A small-molecule ligand and the protein it binds are described below.
Small molecule (SMILES): NCC(=O)O

Sequence of chain 1.B:
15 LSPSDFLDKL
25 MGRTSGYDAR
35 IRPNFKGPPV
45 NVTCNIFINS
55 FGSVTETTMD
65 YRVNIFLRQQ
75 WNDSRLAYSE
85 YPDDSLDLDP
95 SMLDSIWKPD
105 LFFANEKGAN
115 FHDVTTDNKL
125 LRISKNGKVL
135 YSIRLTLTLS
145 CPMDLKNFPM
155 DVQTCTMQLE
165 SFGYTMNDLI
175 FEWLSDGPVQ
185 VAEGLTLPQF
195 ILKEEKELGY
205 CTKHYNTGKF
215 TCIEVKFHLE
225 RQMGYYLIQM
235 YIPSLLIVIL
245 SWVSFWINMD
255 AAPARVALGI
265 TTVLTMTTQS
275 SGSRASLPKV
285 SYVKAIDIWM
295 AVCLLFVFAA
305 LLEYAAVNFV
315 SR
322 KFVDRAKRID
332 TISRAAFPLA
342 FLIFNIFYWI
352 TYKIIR

Sequence of chain 1.A:
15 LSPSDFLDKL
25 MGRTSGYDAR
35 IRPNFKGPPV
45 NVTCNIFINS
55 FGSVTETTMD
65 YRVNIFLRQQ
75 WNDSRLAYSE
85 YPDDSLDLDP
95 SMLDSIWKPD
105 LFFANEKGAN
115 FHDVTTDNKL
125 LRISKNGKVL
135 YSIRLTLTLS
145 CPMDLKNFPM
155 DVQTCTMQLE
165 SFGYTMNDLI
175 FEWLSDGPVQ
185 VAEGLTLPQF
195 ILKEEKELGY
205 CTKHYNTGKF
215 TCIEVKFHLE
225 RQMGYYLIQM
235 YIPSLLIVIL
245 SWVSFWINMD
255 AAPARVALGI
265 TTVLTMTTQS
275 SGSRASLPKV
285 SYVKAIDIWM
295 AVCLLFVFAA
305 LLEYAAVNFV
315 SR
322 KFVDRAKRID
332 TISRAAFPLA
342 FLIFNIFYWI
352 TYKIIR

Binding-site contacts:
Ligand atom CA contacts residue PHE166 of chain 1.A at 3.4 Å (hydrophobic).
Ligand atom C contacts residue LEU124 of chain 1.B at 3.9 Å (hydrophobic).
Ligand atom CA contacts residue PHE214 of chain 1.A at 3.5 Å (hydrophobic).
Ligand atom O contacts residue SER136 of chain 1.B at 3.0 Å (h-bond).
Ligand atom N contacts residue PHE166 of chain 1.A at 3.2 Å.
Ligand atom N contacts residue PHE214 of chain 1.A at 3.5 Å.
Ligand atom N contacts residue PHE70 of chain 1.B at 4.1 Å.
Ligand atom OXT contacts residue LEU124 of chain 1.B at 3.4 Å.
Ligand atom O contacts residue ARG72 of chain 1.B at 2.6 Å (salt-bridge).
Ligand atom C contacts residue THR211 of chain 1.A at 4.4 Å.
Ligand atom O contacts residue PHE166 of chain 1.A at 4.5 Å.
Ligand atom C contacts residue PHE214 of chain 1.A at 4.1 Å (hydrophobic).
Ligand atom CA contacts residue LEU124 of chain 1.B at 3.5 Å (hydrophobic).
Ligand atom OXT contacts residue THR211 of chain 1.A at 3.2 Å.
Ligand atom C contacts residue SER136 of chain 1.B at 3.3 Å.
Ligand atom CA contacts residue SER136 of chain 1.B at 3.6 Å.
Ligand atom C contacts residue PHE166 of chain 1.A at 4.5 Å (hydrophobic).
Ligand atom N contacts residue TYR209 of chain 1.A at 3.7 Å.
Ligand atom OXT contacts residue SER136 of chain 1.B at 3.9 Å.
Ligand atom C contacts residue ARG72 of chain 1.B at 3.3 Å.
Ligand atom O contacts residue PHE70 of chain 1.B at 3.7 Å.
Ligand atom OXT contacts residue ARG72 of chain 1.B at 3.2 Å (salt-bridge).
Ligand atom OXT contacts residue PHE214 of chain 1.A at 3.9 Å.